Sequence of chain 31.F:
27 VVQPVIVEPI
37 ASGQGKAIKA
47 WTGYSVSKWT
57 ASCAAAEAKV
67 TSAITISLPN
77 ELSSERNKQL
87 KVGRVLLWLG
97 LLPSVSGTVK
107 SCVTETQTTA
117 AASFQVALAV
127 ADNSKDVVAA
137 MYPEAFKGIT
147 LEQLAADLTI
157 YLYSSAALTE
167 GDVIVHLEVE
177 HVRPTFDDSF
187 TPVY

Binding-site contacts:
Ligand atom O2' contacts residue GLU140 of chain 31.F at 2.3 Å (salt-bridge).
Ligand atom N1 contacts residue TRP47 of chain 31.F at 3.7 Å.
Ligand atom O4' contacts residue LYS143 of chain 31.F at 4.4 Å.
Ligand atom N3 contacts residue TRP47 of chain 31.F at 3.4 Å.
Ligand atom C5' contacts residue ARG90 of chain 31.F at 4.3 Å.
Ligand atom N9 contacts residue TRP47 of chain 31.F at 3.3 Å.
Ligand atom C2 contacts residue TRP47 of chain 31.F at 3.4 Å (hydrophobic).
Ligand atom O3' contacts residue GLU140 of chain 31.F at 4.4 Å.
Ligand atom C8 contacts residue TRP47 of chain 31.F at 3.6 Å (hydrophobic).
Ligand atom N7 contacts residue LYS143 of chain 31.F at 3.8 Å.
Ligand atom C6 contacts residue TRP47 of chain 31.F at 3.7 Å (hydrophobic).
Ligand atom C1' contacts residue GLU140 of chain 31.F at 2.7 Å.
Ligand atom C4' contacts residue GLU140 of chain 31.F at 3.4 Å.
Ligand atom C1' contacts residue LYS143 of chain 31.F at 3.2 Å.
Ligand atom C1' contacts residue TRP47 of chain 31.F at 3.7 Å (hydrophobic).
Ligand atom C2' contacts residue LYS143 of chain 31.F at 3.7 Å.
Ligand atom N7 contacts residue TRP47 of chain 31.F at 3.6 Å.
Ligand atom O4' contacts residue TRP47 of chain 31.F at 3.4 Å.
Ligand atom C8 contacts residue LYS143 of chain 31.F at 2.7 Å.
Ligand atom C2' contacts residue GLU140 of chain 31.F at 3.0 Å.
Ligand atom O4' contacts residue GLU140 of chain 31.F at 3.0 Å (salt-bridge).
Ligand atom O2' contacts residue LYS143 of chain 31.F at 3.8 Å.
Ligand atom O4' contacts residue LYS143 of chain 31.F at 4.2 Å.
Ligand atom N9 contacts residue GLU140 of chain 31.F at 4.1 Å.
Ligand atom N6 contacts residue TRP47 of chain 31.F at 4.2 Å.
Ligand atom C3' contacts residue GLU140 of chain 31.F at 3.8 Å.
Ligand atom C4 contacts residue TRP47 of chain 31.F at 3.3 Å (hydrophobic).
Ligand atom C5 contacts residue TRP47 of chain 31.F at 3.8 Å (hydrophobic).
Ligand atom N9 contacts residue LYS143 of chain 31.F at 3.2 Å (salt-bridge).

The small molecule below binds the protein below.
Small molecule (SMILES): Nc1ncnc2c1ncn2[C@@H]1O[C@H]([C@@H]2O[C@@H]3[C@H](O[P](=O)(O)O2)[C@@H](CO[P](=O)(O)O[C@H]2[C@@H](O)[C@H](n4cnc5c(N)ncnc54)O[C@@H]2COP(=O)=O)O[C@H]3n2ccc(=O)[nH]c2=O)[C@@H](O[P](=O)(O)OC[C@H]2O[C@@H](n3ccc(=O)[nH]c3=O)[C@H](O)[C@@H]2O)[C@H]1O